Sequence of chain 1.C:
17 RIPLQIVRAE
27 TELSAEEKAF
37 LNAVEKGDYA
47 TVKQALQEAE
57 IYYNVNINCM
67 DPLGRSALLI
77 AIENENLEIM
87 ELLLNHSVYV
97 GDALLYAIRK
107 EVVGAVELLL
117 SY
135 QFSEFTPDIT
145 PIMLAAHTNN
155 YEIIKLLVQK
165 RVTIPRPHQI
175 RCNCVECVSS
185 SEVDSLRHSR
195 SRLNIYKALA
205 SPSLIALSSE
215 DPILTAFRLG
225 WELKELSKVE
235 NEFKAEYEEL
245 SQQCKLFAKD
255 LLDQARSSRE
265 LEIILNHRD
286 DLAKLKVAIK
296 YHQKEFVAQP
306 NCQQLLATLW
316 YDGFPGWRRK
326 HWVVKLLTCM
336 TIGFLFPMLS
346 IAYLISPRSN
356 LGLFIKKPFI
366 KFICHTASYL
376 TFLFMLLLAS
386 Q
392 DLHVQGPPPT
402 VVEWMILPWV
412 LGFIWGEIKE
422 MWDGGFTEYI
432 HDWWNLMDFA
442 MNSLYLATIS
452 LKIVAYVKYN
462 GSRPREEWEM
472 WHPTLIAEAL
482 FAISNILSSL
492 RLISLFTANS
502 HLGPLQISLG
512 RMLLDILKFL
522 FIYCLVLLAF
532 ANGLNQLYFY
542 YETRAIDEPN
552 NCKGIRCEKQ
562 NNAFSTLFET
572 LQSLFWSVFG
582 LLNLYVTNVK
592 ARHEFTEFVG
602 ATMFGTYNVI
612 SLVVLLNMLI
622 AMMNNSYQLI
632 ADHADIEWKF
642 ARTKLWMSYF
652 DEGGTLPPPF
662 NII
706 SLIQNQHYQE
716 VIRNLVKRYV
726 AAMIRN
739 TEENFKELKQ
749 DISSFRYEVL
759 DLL

This protein binds this small molecule.
Small molecule (SMILES): CC(C)CCC[C@@H](C)[C@H]1CC[C@H]2[C@@H]3CC=C4C[C@@H](OC(=O)CCC(=O)O)CC[C@]4(C)[C@H]3CC[C@]12C

Sequence of chain 1.B:
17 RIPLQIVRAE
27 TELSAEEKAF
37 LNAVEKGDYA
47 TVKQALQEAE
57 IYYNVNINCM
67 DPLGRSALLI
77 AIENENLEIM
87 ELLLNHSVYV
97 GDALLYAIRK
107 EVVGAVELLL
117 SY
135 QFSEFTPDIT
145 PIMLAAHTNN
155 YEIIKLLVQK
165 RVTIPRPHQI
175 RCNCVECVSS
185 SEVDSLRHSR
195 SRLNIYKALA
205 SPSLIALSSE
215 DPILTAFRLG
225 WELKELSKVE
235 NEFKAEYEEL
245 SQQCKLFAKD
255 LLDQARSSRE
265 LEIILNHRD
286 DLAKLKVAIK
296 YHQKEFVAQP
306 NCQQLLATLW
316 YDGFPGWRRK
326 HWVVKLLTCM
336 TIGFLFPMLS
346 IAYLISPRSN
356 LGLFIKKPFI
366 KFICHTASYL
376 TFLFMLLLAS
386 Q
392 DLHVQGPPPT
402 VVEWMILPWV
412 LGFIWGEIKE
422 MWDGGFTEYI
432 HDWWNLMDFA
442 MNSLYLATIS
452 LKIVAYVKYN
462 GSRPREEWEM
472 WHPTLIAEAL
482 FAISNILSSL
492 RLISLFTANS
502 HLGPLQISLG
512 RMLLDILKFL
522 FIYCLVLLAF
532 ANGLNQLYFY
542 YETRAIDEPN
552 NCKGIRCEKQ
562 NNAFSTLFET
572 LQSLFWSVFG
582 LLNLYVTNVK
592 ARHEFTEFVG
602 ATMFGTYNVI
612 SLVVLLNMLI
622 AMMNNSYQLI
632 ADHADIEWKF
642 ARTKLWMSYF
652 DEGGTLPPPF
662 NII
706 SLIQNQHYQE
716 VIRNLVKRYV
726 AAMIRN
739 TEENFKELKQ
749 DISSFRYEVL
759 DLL

Binding-site contacts:
Ligand atom CAN contacts residue LEU529 of chain 1.B at 3.7 Å (hydrophobic).
Ligand atom CAX contacts residue TYR316 of chain 1.C at 3.7 Å (hydrophobic).
Ligand atom OAH contacts residue TRP315 of chain 1.C at 3.1 Å (h-bond).
Ligand atom OAH contacts residue PHE364 of chain 1.C at 3.4 Å.
Ligand atom CAX contacts residue PHE364 of chain 1.C at 3.7 Å (hydrophobic).
Ligand atom OAH contacts residue TYR316 of chain 1.C at 2.7 Å (h-bond).
Ligand atom CAE contacts residue LEU375 of chain 1.C at 3.7 Å (hydrophobic).
Ligand atom CAP contacts residue LEU526 of chain 1.B at 3.7 Å (hydrophobic).
Ligand atom OAW contacts residue ALA499 of chain 1.C at 3.9 Å.
Ligand atom CAL contacts residue TYR316 of chain 1.C at 3.9 Å (hydrophobic).
Ligand atom OAG contacts residue ASN500 of chain 1.C at 3.3 Å (h-bond).
Ligand atom OAG contacts residue ALA499 of chain 1.C at 3.4 Å (h-bond).
Ligand atom CAQ contacts residue LEU526 of chain 1.B at 3.9 Å (hydrophobic).
Ligand atom OAF contacts residue PHE364 of chain 1.C at 3.8 Å.
Ligand atom CAP contacts residue PHE522 of chain 1.B at 3.5 Å (hydrophobic).
Ligand atom CAK contacts residue LEU503 of chain 1.C at 4.2 Å (hydrophobic).
Ligand atom CAY contacts residue ALA499 of chain 1.C at 3.7 Å (hydrophobic).
Ligand atom CAB contacts residue PHE522 of chain 1.B at 3.8 Å (hydrophobic).
Ligand atom CAD contacts residue THR371 of chain 1.C at 3.6 Å.
Ligand atom CBB contacts residue LEU375 of chain 1.C at 4.0 Å (hydrophobic).
Ligand atom CAQ contacts residue PHE497 of chain 1.C at 3.5 Å (hydrophobic).
Ligand atom CAI contacts residue LEU496 of chain 1.C at 3.4 Å (hydrophobic).
Ligand atom CAQ contacts residue PHE522 of chain 1.B at 3.5 Å (hydrophobic).
Ligand atom CAZ contacts residue LEU496 of chain 1.C at 3.9 Å (hydrophobic).
Ligand atom CAD contacts residue LEU496 of chain 1.C at 4.2 Å (hydrophobic).
Ligand atom CAI contacts residue PHE497 of chain 1.C at 4.2 Å (hydrophobic).
Ligand atom CAV contacts residue LEU496 of chain 1.C at 3.9 Å (hydrophobic).
Ligand atom CBE contacts residue PHE522 of chain 1.B at 4.1 Å (hydrophobic).
Ligand atom CAX contacts residue ALA499 of chain 1.C at 3.8 Å (hydrophobic).
Ligand atom CAP contacts residue LEU493 of chain 1.C at 4.2 Å (hydrophobic).
Ligand atom CAO contacts residue LEU493 of chain 1.C at 4.2 Å (hydrophobic).
Ligand atom CAL contacts residue ALA499 of chain 1.C at 3.9 Å (hydrophobic).
Ligand atom CAC contacts residue LEU375 of chain 1.C at 4.0 Å (hydrophobic).
Ligand atom CAV contacts residue ALA499 of chain 1.C at 4.0 Å (hydrophobic).
Ligand atom CAX contacts residue TRP315 of chain 1.C at 4.2 Å (hydrophobic).
Ligand atom CAE contacts residue LEU493 of chain 1.C at 3.9 Å (hydrophobic).
Ligand atom OAF contacts residue ALA499 of chain 1.C at 3.4 Å (h-bond).
Ligand atom CBG contacts residue PHE522 of chain 1.B at 3.8 Å (hydrophobic).
Ligand atom CBB contacts residue LEU493 of chain 1.C at 4.2 Å (hydrophobic).
Ligand atom CAK contacts residue PHE497 of chain 1.C at 3.6 Å (hydrophobic).